Binding-site contacts:
Ligand atom C8 contacts residue VAL490 of chain 1.A at 3.8 Å (hydrophobic).
Ligand atom C7 contacts residue ASN491 of chain 1.A at 3.3 Å.
Ligand atom O7 contacts residue ASN491 of chain 1.A at 4.0 Å.
Ligand atom C4 contacts residue ASN491 of chain 1.A at 4.2 Å.
Ligand atom C1 contacts residue ASN491 of chain 1.A at 1.4 Å.
Ligand atom C5 contacts residue ASN491 of chain 1.A at 3.7 Å.
Ligand atom O5 contacts residue ASN491 of chain 1.A at 2.4 Å (h-bond).
Ligand atom C8 contacts residue ARG489 of chain 1.A at 4.2 Å.
Ligand atom C2 contacts residue ASN491 of chain 1.A at 2.5 Å.
Ligand atom C3 contacts residue ASN491 of chain 1.A at 3.8 Å.
Ligand atom N2 contacts residue ASN491 of chain 1.A at 3.0 Å (h-bond).
Ligand atom C8 contacts residue ASN491 of chain 1.A at 3.6 Å.

Sequence of chain 1.A:
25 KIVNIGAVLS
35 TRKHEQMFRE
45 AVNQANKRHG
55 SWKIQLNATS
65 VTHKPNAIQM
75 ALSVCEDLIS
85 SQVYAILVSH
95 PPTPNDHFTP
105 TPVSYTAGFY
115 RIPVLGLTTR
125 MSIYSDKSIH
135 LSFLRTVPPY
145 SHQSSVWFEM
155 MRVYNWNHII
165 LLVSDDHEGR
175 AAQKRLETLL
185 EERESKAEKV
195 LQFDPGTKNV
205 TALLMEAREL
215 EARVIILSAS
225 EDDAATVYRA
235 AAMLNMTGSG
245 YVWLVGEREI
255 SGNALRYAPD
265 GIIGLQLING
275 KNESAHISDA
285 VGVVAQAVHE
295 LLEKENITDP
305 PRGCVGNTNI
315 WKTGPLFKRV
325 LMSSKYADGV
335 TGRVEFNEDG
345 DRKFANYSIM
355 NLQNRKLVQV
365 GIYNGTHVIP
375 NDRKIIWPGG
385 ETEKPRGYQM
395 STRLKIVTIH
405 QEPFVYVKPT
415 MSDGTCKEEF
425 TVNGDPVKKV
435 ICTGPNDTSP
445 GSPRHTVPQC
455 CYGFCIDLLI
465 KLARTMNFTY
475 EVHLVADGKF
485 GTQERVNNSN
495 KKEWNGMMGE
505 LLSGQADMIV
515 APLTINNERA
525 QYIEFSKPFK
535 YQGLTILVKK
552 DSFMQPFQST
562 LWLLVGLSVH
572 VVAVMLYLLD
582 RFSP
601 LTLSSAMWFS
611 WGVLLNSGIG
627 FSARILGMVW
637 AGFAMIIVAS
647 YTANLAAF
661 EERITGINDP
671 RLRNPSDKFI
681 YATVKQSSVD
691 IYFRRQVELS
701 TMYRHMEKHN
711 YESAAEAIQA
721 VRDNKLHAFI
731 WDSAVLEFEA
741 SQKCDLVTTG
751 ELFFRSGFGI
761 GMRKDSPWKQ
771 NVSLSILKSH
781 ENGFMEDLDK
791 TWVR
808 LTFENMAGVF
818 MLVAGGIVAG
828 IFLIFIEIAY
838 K

This small molecule binds to this protein.
Small molecule (SMILES): CC(=O)N[C@@H]1[C@@H](O)[C@H](O)[C@@H](CO)O[C@H]1O